Sequence of chain 1.A:
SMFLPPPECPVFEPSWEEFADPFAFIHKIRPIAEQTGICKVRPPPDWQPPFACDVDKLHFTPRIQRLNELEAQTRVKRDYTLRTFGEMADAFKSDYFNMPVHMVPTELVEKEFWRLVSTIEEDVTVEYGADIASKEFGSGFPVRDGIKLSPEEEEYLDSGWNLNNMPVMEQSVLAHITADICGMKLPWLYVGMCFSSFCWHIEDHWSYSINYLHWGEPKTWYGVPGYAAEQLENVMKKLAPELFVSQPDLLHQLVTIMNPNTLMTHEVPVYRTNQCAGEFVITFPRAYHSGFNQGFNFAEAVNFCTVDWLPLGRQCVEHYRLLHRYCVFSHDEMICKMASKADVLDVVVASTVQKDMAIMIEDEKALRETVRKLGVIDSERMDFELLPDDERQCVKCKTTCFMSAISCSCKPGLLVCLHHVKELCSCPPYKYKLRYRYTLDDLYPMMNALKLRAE

Binding-site contacts:
Ligand atom C16 contacts residue SER204 of chain 1.A at 3.3 Å.
Ligand atom C6 contacts residue TYR197 of chain 1.A at 3.6 Å (hydrophobic).
Ligand atom C12 contacts residue GLU210 of chain 1.A at 3.4 Å.
Ligand atom O2 contacts residue LYS226 of chain 1.A at 2.8 Å (salt-bridge).
Ligand atom C12 contacts residue MN1 of chain 1.F at 3.2 Å.
Ligand atom C1 contacts residue TYR197 of chain 1.A at 3.7 Å (hydrophobic).
Ligand atom C17 contacts residue GLN65 of chain 1.A at 3.6 Å.
Ligand atom C8 contacts residue HIS208 of chain 1.A at 3.7 Å.
Ligand atom N5 contacts residue TYR197 of chain 1.A at 3.5 Å.
Ligand atom C8 contacts residue MN1 of chain 1.F at 2.9 Å.
Ligand atom C4 contacts residue MN1 of chain 1.F at 3.1 Å.
Ligand atom C17 contacts residue GLN73 of chain 1.A at 3.3 Å.
Ligand atom C15 contacts residue TYR134 of chain 1.A at 3.6 Å (hydrophobic).
Ligand atom O1 contacts residue LYS226 of chain 1.A at 3.5 Å (salt-bridge).
Ligand atom C7 contacts residue HIS208 of chain 1.A at 3.7 Å.
Ligand atom C21 contacts residue ARG75 of chain 1.A at 3.4 Å.
Ligand atom C1 contacts residue LYS226 of chain 1.A at 3.5 Å.
Ligand atom N2 contacts residue TYR197 of chain 1.A at 3.7 Å.
Ligand atom C12 contacts residue HIS208 of chain 1.A at 3.7 Å.
Ligand atom C16 contacts residue GLN65 of chain 1.A at 3.6 Å.
Ligand atom C19 contacts residue ARG75 of chain 1.A at 3.5 Å.
Ligand atom C18 contacts residue THR74 of chain 1.A at 3.2 Å.
Ligand atom C14 contacts residue TYR134 of chain 1.A at 3.3 Å (hydrophobic).
Ligand atom C2 contacts residue TYR197 of chain 1.A at 3.7 Å (hydrophobic).
Ligand atom N4 contacts residue GLU210 of chain 1.A at 3.4 Å (salt-bridge).
Ligand atom O2 contacts residue TYR197 of chain 1.A at 3.6 Å.
Ligand atom C11 contacts residue ARG75 of chain 1.A at 3.4 Å.
Ligand atom N3 contacts residue MN1 of chain 1.F at 2.1 Å.
Ligand atom N4 contacts residue MN1 of chain 1.F at 2.2 Å.
Ligand atom N1 contacts residue MN1 of chain 1.F at 3.3 Å.
Ligand atom C16 contacts residue TYR134 of chain 1.A at 3.6 Å (hydrophobic).
Ligand atom C5 contacts residue TYR197 of chain 1.A at 3.6 Å (hydrophobic).
Ligand atom N3 contacts residue HIS208 of chain 1.A at 3.2 Å (h-bond).
Ligand atom O2 contacts residue ASN218 of chain 1.A at 3.3 Å (h-bond).
Ligand atom C19 contacts residue THR74 of chain 1.A at 3.0 Å.
Ligand atom O1 contacts residue PHE205 of chain 1.A at 3.5 Å.
Ligand atom N4 contacts residue HIS208 of chain 1.A at 3.1 Å (h-bond).
Ligand atom C3 contacts residue PHE205 of chain 1.A at 3.5 Å (hydrophobic).
Ligand atom C13 contacts residue TYR197 of chain 1.A at 3.7 Å (hydrophobic).
Ligand atom C7 contacts residue MN1 of chain 1.F at 2.9 Å.

This small molecule binds to this protein.
Small molecule (SMILES): O=C(O)CCNc1cc(N2CCc3ccccc3CC2)nc(-c2ccccn2)n1